Sequence of chain 18.A:
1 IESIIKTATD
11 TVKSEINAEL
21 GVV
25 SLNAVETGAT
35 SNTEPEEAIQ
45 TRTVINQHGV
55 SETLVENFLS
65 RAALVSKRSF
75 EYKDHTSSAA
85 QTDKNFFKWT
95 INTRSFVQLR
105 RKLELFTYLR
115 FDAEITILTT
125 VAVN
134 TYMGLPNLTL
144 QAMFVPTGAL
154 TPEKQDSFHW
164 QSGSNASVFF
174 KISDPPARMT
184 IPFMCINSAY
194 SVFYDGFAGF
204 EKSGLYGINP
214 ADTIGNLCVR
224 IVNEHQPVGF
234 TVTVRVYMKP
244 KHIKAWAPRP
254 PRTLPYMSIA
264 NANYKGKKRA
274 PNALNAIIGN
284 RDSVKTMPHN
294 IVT

Binding-site contacts:
Ligand atom N5 contacts residue ASN275 of chain 18.A at 3.5 Å (h-bond).
Ligand atom C3 contacts residue ARG95 of chain 18.B at 3.8 Å.
Ligand atom C7 contacts residue ASN180 of chain 18.B at 3.5 Å.
Ligand atom O7 contacts residue ASN180 of chain 18.B at 3.2 Å (h-bond).
Ligand atom O3 contacts residue PRO274 of chain 18.A at 3.6 Å.
Ligand atom C4 contacts residue PRO231 of chain 18.B at 3.4 Å (hydrophobic).
Ligand atom C3 contacts residue PRO274 of chain 18.A at 3.7 Å (hydrophobic).
Ligand atom O6 contacts residue PRO274 of chain 18.A at 3.8 Å.
Ligand atom C4 contacts residue ARG104 of chain 18.B at 3.7 Å.
Ligand atom C4 contacts residue ASN275 of chain 18.A at 3.7 Å.
Ligand atom O7 contacts residue LYS270 of chain 18.A at 3.4 Å (salt-bridge).
Ligand atom O4 contacts residue PRO231 of chain 18.B at 3.8 Å.
Ligand atom O7 contacts residue PRO274 of chain 18.A at 3.5 Å.
Ligand atom C11 contacts residue ASP232 of chain 18.B at 3.4 Å.
Ligand atom O1B contacts residue ARG104 of chain 18.B at 2.4 Å (salt-bridge).
Ligand atom O1B contacts residue ASP91 of chain 18.B at 3.8 Å.
Ligand atom C8 contacts residue ASN180 of chain 18.B at 3.0 Å.
Ligand atom C10 contacts residue PRO231 of chain 18.B at 3.5 Å (hydrophobic).
Ligand atom C11 contacts residue ILE233 of chain 18.B at 3.5 Å (hydrophobic).
Ligand atom C5 contacts residue PRO231 of chain 18.B at 3.4 Å (hydrophobic).
Ligand atom C3 contacts residue ARG104 of chain 18.B at 3.8 Å.
Ligand atom C4 contacts residue PRO274 of chain 18.A at 3.8 Å (hydrophobic).
Ligand atom O6 contacts residue ASP91 of chain 18.B at 3.2 Å.
Ligand atom C10 contacts residue ASN275 of chain 18.A at 3.2 Å.
Ligand atom O10 contacts residue ASN275 of chain 18.A at 2.7 Å (h-bond).
Ligand atom O3 contacts residue GLY282 of chain 18.A at 3.3 Å.
Ligand atom O10 contacts residue LYS270 of chain 18.A at 3.0 Å (salt-bridge).
Ligand atom O4 contacts residue ARG95 of chain 18.B at 3.3 Å (salt-bridge).
Ligand atom N5 contacts residue PRO231 of chain 18.B at 2.6 Å (h-bond).
Ligand atom C11 contacts residue GLY234 of chain 18.B at 3.7 Å.
Ligand atom C5 contacts residue ASN275 of chain 18.A at 3.5 Å.
Ligand atom C4 contacts residue ASP232 of chain 18.B at 3.5 Å.
Ligand atom C4 contacts residue ASP91 of chain 18.B at 3.4 Å.
Ligand atom C1 contacts residue ARG104 of chain 18.B at 3.4 Å.
Ligand atom O4 contacts residue ASP91 of chain 18.B at 2.4 Å (salt-bridge).
Ligand atom C10 contacts residue ASP232 of chain 18.B at 3.6 Å.
Ligand atom O4 contacts residue ASP232 of chain 18.B at 2.9 Å (salt-bridge).
Ligand atom O4 contacts residue ASN275 of chain 18.A at 2.8 Å (h-bond).
Ligand atom C10 contacts residue LYS270 of chain 18.A at 3.6 Å.
Ligand atom C11 contacts residue PRO231 of chain 18.B at 3.5 Å (hydrophobic).

Sequence of chain 18.B:
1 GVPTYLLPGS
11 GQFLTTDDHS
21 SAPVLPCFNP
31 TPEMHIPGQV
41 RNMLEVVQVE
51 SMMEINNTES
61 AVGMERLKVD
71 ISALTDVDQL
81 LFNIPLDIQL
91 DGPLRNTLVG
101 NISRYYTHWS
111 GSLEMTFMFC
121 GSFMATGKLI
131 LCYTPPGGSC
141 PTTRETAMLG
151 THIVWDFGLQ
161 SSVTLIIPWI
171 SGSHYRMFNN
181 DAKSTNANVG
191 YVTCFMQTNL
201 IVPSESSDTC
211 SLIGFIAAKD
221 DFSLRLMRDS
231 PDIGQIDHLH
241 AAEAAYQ

The small molecule below binds the protein below.
Small molecule (SMILES): CC(=O)N[C@@H]1[C@@H](O)[C@H](O[C@@H]2O[C@H](CO[C@]3(C(=O)O)C[C@H](O)[C@@H](NC(C)=O)[C@H]([C@H](O)[C@H](O)CO)O3)[C@H](O)[C@H](O)[C@H]2O)[C@@H](CO)O[C@H]1O